Sequence of chain 1.A:
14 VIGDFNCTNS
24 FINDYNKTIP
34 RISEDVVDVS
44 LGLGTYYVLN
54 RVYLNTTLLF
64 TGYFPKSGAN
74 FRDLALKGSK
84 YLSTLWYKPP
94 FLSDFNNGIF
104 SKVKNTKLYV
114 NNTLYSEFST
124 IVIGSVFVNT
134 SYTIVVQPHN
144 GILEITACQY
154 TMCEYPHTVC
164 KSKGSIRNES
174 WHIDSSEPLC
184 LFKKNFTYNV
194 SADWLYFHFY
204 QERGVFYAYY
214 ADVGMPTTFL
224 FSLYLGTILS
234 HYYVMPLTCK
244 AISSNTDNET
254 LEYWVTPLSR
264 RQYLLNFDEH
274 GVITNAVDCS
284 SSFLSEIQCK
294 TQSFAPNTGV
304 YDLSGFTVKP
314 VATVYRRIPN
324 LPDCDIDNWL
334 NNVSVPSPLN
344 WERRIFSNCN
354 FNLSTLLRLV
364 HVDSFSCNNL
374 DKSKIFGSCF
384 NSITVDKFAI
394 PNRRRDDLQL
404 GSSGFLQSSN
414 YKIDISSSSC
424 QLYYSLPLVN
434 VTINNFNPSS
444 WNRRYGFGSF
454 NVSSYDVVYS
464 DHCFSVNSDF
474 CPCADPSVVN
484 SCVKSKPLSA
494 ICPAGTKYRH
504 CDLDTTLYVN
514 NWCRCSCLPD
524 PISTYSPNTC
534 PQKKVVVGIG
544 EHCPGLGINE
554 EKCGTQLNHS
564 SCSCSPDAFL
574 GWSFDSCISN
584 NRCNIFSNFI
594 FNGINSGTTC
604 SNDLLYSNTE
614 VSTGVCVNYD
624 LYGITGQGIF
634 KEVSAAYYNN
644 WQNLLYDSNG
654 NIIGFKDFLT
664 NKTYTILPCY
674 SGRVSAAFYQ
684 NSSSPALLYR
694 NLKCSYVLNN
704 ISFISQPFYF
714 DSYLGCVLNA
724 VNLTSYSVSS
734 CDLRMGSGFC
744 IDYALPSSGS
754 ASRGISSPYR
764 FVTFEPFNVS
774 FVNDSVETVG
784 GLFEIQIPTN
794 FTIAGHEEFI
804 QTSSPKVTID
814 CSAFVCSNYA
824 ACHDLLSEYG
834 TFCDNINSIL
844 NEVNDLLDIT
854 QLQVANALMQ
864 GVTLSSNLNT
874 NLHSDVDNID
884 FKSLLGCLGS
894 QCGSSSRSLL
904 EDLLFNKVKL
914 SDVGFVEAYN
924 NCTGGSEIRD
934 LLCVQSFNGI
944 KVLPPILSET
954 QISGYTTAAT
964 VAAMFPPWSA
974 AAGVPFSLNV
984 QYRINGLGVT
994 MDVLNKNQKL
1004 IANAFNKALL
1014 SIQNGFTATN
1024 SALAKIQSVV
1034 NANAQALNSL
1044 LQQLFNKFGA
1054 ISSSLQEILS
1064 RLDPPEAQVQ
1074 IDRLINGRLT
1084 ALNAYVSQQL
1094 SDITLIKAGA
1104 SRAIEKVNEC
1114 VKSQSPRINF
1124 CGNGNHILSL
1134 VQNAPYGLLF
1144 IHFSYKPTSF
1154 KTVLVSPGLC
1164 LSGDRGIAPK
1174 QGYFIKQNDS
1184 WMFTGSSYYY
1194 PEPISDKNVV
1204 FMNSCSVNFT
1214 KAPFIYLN

Binding-site contacts:
Ligand atom C7 contacts residue ASN335 of chain 1.A at 3.9 Å.
Ligand atom C4 contacts residue ASN335 of chain 1.A at 4.3 Å.
Ligand atom C5 contacts residue ASN335 of chain 1.A at 3.6 Å.
Ligand atom C2 contacts residue ASN335 of chain 1.A at 2.5 Å.
Ligand atom O6 contacts residue TRP332 of chain 1.A at 4.2 Å.
Ligand atom O5 contacts residue ASN335 of chain 1.A at 2.4 Å (h-bond).
Ligand atom C3 contacts residue ASN335 of chain 1.A at 3.8 Å.
Ligand atom C1 contacts residue ASN335 of chain 1.A at 1.4 Å.
Ligand atom N2 contacts residue ASN335 of chain 1.A at 2.9 Å (h-bond).
Ligand atom O6 contacts residue ARG347 of chain 1.A at 4.3 Å.

A small-molecule ligand and the protein it binds are described below.
Small molecule (SMILES): CC(=O)N[C@H]1[C@H](O[C@H]2[C@H](O)[C@@H](NC(C)=O)CO[C@@H]2CO)O[C@H](CO)[C@@H](O)[C@@H]1O